Sequence of chain 5.A:
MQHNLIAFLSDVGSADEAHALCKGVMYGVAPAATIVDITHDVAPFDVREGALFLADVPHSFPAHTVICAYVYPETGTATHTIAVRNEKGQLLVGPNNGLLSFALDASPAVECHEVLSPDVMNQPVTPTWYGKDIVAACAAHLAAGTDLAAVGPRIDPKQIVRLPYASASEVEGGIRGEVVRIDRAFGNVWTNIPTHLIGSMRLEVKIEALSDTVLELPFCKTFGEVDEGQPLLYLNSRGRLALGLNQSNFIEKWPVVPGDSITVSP

Binding-site contacts:
Ligand atom O4' contacts residue TYR72 of chain 6.A at 3.6 Å.
Ligand atom N7 contacts residue MET1 of chain 6.C at 3.5 Å.
Ligand atom C5' contacts residue TRP129 of chain 6.A at 3.5 Å (hydrophobic).
Ligand atom N1 contacts residue GLN252 of chain 5.A at 2.9 Å (h-bond).
Ligand atom C2' contacts residue PHE186 of chain 5.A at 3.6 Å (hydrophobic).
Ligand atom C8 contacts residue PHE186 of chain 5.A at 3.6 Å (hydrophobic).
Ligand atom C6 contacts residue LEU250 of chain 5.A at 3.6 Å (hydrophobic).
Ligand atom CL contacts residue THR75 of chain 6.A at 3.6 Å.
Ligand atom N1 contacts residue LEU250 of chain 5.A at 3.5 Å (h-bond).
Ligand atom O3' contacts residue ASP11 of chain 6.A at 2.5 Å (salt-bridge).
Ligand atom C2 contacts residue GLN252 of chain 5.A at 3.4 Å.
Ligand atom O2' contacts residue ASP11 of chain 6.A at 2.9 Å (salt-bridge).
Ligand atom C1' contacts residue TYR72 of chain 6.A at 3.6 Å (hydrophobic).
Ligand atom CL contacts residue TRP129 of chain 6.A at 3.6 Å.
Ligand atom N3 contacts residue PHE228 of chain 5.A at 3.6 Å.
Ligand atom N6 contacts residue ASN188 of chain 5.A at 2.9 Å (h-bond).
Ligand atom N6 contacts residue LEU250 of chain 5.A at 2.9 Å (h-bond).
Ligand atom N3 contacts residue PRO73 of chain 6.A at 3.4 Å.
Ligand atom O3' contacts residue TYR70 of chain 6.A at 3.5 Å.
Ligand atom C4 contacts residue PHE228 of chain 5.A at 3.5 Å (hydrophobic).
Ligand atom CL contacts residue TYR130 of chain 6.A at 3.4 Å.
Ligand atom N1 contacts residue PHE228 of chain 5.A at 3.4 Å.
Ligand atom N6 contacts residue PHE228 of chain 5.A at 3.4 Å.
Ligand atom N3 contacts residue PHE45 of chain 6.A at 3.6 Å.
Ligand atom N7 contacts residue PHE186 of chain 5.A at 3.6 Å.
Ligand atom C8 contacts residue MET1 of chain 6.C at 3.2 Å (hydrophobic).
Ligand atom C5 contacts residue PHE228 of chain 5.A at 3.5 Å (hydrophobic).
Ligand atom C2 contacts residue PHE228 of chain 5.A at 3.6 Å (hydrophobic).
Ligand atom C3' contacts residue ASP11 of chain 6.A at 3.4 Å.
Ligand atom N7 contacts residue ASN188 of chain 5.A at 3.1 Å (h-bond).
Ligand atom O2' contacts residue PRO73 of chain 6.A at 3.6 Å.
Ligand atom O4' contacts residue MET1 of chain 6.C at 3.5 Å (h-bond).
Ligand atom O2' contacts residue TYR72 of chain 6.A at 3.5 Å (h-bond).
Ligand atom C5 contacts residue PHE45 of chain 6.A at 3.6 Å (hydrophobic).
Ligand atom C4 contacts residue PHE45 of chain 6.A at 3.6 Å (hydrophobic).
Ligand atom C4' contacts residue TYR72 of chain 6.A at 3.5 Å (hydrophobic).
Ligand atom CL contacts residue GLY131 of chain 6.A at 3.0 Å.
Ligand atom O3' contacts residue TYR72 of chain 6.A at 3.2 Å (h-bond).
Ligand atom C6 contacts residue PHE228 of chain 5.A at 3.3 Å (hydrophobic).
Ligand atom N7 contacts residue PHE228 of chain 5.A at 3.4 Å.

A protein and the small-molecule ligand that binds it are described below.
Small molecule (SMILES): Nc1ncnc2c1ncn2[C@@H]1O[C@H](CCl)[C@@H](O)[C@H]1O

Sequence of chain 6.A:
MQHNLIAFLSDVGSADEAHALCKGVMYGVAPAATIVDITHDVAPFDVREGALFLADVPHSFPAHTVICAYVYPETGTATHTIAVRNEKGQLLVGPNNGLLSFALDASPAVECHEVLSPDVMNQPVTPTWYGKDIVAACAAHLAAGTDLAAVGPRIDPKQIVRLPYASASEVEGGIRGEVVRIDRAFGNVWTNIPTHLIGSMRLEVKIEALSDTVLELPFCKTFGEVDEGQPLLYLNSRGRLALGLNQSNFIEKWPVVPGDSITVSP